The protein below binds the small molecule below.
Small molecule (SMILES): CNc1ccccc1S(C)(=O)=O

Sequence of chain 1.B:
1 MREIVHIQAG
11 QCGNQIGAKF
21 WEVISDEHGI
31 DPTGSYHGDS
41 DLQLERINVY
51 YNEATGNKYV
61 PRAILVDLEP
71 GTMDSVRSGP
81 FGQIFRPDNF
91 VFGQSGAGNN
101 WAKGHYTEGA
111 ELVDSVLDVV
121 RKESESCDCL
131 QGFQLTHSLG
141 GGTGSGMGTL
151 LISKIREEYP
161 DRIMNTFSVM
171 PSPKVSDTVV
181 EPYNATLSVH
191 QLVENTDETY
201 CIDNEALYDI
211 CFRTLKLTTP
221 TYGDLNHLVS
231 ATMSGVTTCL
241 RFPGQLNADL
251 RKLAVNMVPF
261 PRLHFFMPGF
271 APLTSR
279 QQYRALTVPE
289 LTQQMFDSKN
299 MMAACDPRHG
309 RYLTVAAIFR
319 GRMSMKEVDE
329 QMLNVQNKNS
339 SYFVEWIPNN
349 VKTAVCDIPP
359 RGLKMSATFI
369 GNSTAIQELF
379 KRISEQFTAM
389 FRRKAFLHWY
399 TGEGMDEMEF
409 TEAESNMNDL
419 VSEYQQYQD

Sequence of chain 1.C:
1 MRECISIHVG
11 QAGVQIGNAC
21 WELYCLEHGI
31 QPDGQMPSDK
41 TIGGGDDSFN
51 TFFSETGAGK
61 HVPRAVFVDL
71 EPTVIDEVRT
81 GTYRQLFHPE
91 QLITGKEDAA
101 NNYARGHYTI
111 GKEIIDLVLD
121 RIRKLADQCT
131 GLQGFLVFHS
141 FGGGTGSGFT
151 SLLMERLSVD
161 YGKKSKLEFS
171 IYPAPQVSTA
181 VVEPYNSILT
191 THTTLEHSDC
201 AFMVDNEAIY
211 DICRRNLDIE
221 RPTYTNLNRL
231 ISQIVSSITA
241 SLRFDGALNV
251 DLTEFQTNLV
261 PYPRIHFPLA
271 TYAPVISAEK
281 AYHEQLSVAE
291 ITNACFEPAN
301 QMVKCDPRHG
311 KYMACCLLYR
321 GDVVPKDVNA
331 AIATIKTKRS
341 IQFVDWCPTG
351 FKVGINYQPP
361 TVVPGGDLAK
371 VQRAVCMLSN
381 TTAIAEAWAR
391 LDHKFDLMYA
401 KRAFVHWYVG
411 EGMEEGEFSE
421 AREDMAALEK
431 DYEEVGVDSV

Binding-site contacts:
Ligand atom C7 contacts residue VAL175 of chain 1.B at 4.2 Å (hydrophobic).
Ligand atom C5 contacts residue LYS174 of chain 1.B at 4.0 Å.
Ligand atom O1 contacts residue THR219 of chain 1.B at 3.8 Å.
Ligand atom C contacts residue PRO220 of chain 1.B at 3.3 Å (hydrophobic).
Ligand atom S contacts residue LYS174 of chain 1.B at 4.0 Å.
Ligand atom N contacts residue PRO220 of chain 1.B at 3.4 Å (h-bond).
Ligand atom C contacts residue LEU225 of chain 1.B at 4.0 Å (hydrophobic).
Ligand atom O contacts residue ASN329 of chain 1.C at 4.3 Å.
Ligand atom C4 contacts residue SER176 of chain 1.B at 3.3 Å.
Ligand atom C6 contacts residue LYS174 of chain 1.B at 4.2 Å.
Ligand atom C6 contacts residue VAL175 of chain 1.B at 4.2 Å (hydrophobic).
Ligand atom O1 contacts residue PRO220 of chain 1.B at 3.9 Å.
Ligand atom C7 contacts residue TYR208 of chain 1.B at 3.8 Å (hydrophobic).
Ligand atom C4 contacts residue TYR222 of chain 1.B at 4.2 Å (hydrophobic).
Ligand atom N contacts residue VAL175 of chain 1.B at 3.9 Å.
Ligand atom C2 contacts residue VAL175 of chain 1.B at 3.6 Å (hydrophobic).
Ligand atom C contacts residue TYR222 of chain 1.B at 3.6 Å (hydrophobic).
Ligand atom C3 contacts residue ASP177 of chain 1.B at 3.8 Å.
Ligand atom C3 contacts residue SER176 of chain 1.B at 3.9 Å.
Ligand atom C5 contacts residue VAL175 of chain 1.B at 4.1 Å (hydrophobic).
Ligand atom C1 contacts residue VAL175 of chain 1.B at 3.6 Å (hydrophobic).
Ligand atom O1 contacts residue ASN329 of chain 1.C at 4.2 Å.
Ligand atom C4 contacts residue VAL175 of chain 1.B at 4.0 Å (hydrophobic).
Ligand atom C contacts residue THR221 of chain 1.B at 3.6 Å.
Ligand atom C contacts residue VAL175 of chain 1.B at 4.0 Å (hydrophobic).
Ligand atom C5 contacts residue SER176 of chain 1.B at 4.2 Å.
Ligand atom O contacts residue LYS174 of chain 1.B at 3.8 Å.
Ligand atom C3 contacts residue TYR222 of chain 1.B at 3.1 Å (hydrophobic).
Ligand atom C7 contacts residue LYS174 of chain 1.B at 3.4 Å.
Ligand atom C3 contacts residue VAL175 of chain 1.B at 4.1 Å (hydrophobic).
Ligand atom C2 contacts residue TYR222 of chain 1.B at 3.3 Å (hydrophobic).